Sequence of chain 51.C:
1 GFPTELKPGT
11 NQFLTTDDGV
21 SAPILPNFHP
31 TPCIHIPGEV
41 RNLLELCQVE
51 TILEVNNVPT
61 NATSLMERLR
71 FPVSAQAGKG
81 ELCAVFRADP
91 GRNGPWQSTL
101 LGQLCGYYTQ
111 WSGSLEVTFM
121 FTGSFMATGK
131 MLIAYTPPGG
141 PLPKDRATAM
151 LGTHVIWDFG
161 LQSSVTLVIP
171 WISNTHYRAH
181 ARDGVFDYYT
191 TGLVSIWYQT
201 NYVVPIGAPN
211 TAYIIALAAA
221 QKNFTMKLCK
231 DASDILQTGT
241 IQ

Sequence of chain 55.C:
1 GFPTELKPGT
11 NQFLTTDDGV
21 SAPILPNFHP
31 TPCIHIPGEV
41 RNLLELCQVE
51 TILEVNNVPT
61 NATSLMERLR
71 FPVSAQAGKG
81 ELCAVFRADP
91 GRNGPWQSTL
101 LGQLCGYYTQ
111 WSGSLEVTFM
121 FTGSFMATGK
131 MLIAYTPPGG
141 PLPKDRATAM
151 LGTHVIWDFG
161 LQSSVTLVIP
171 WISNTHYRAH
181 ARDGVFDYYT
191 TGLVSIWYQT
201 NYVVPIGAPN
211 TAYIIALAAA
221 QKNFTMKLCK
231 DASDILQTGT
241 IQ

Binding-site contacts:
Ligand atom N6 contacts residue PHE155 of chain 55.A at 3.8 Å.
Ligand atom C9 contacts residue ILE113 of chain 55.A at 3.7 Å (hydrophobic).
Ligand atom O3 contacts residue ILE113 of chain 55.A at 3.0 Å (h-bond).
Ligand atom C13 contacts residue ILE111 of chain 55.A at 4.0 Å (hydrophobic).
Ligand atom C8 contacts residue TYR201 of chain 55.A at 3.3 Å (hydrophobic).
Ligand atom O2 contacts residue PHE233 of chain 55.A at 3.0 Å.
Ligand atom C17 contacts residue PHE135 of chain 55.A at 3.9 Å (hydrophobic).
Ligand atom N5 contacts residue PHE233 of chain 55.A at 3.2 Å.
Ligand atom N2 contacts residue TRP203 of chain 55.A at 3.9 Å.
Ligand atom C4 contacts residue TRP203 of chain 55.A at 4.0 Å (hydrophobic).
Ligand atom C5 contacts residue TRP203 of chain 55.A at 3.8 Å (hydrophobic).
Ligand atom C14 contacts residue PHE155 of chain 55.A at 3.9 Å (hydrophobic).
Ligand atom C3 contacts residue ASP112 of chain 55.A at 3.0 Å.
Ligand atom C13 contacts residue MET195 of chain 55.A at 3.9 Å (hydrophobic).
Ligand atom C17 contacts residue PHE155 of chain 55.A at 3.7 Å (hydrophobic).
Ligand atom N6 contacts residue ILE24 of chain 55.C at 3.9 Å.
Ligand atom C2 contacts residue ASP112 of chain 55.A at 2.8 Å.
Ligand atom C15 contacts residue VAL192 of chain 55.A at 3.2 Å (hydrophobic).
Ligand atom C19 contacts residue ILE24 of chain 55.C at 3.5 Å (hydrophobic).
Ligand atom N5 contacts residue PHE137 of chain 55.A at 3.5 Å.
Ligand atom C22 contacts residue VAL179 of chain 55.A at 3.4 Å (hydrophobic).
Ligand atom C13 contacts residue PHE135 of chain 55.A at 3.4 Å (hydrophobic).
Ligand atom C7 contacts residue ASN228 of chain 55.A at 3.8 Å.
Ligand atom C12 contacts residue MET195 of chain 55.A at 3.8 Å (hydrophobic).
Ligand atom C18 contacts residue PHE155 of chain 55.A at 3.9 Å (hydrophobic).
Ligand atom O2 contacts residue PHE137 of chain 55.A at 4.0 Å.
Ligand atom N1 contacts residue ASP112 of chain 55.A at 3.9 Å.
Ligand atom C19 contacts residue VAL192 of chain 55.A at 3.4 Å (hydrophobic).
Ligand atom C2 contacts residue THR114 of chain 55.A at 3.6 Å.
Ligand atom C16 contacts residue PHE135 of chain 55.A at 3.4 Å (hydrophobic).
Ligand atom N1 contacts residue THR114 of chain 55.A at 4.0 Å.
Ligand atom C14 contacts residue MET195 of chain 55.A at 3.9 Å (hydrophobic).
Ligand atom C14 contacts residue PHE135 of chain 55.A at 3.7 Å (hydrophobic).
Ligand atom C7 contacts residue TYR201 of chain 55.A at 3.8 Å (hydrophobic).
Ligand atom O3 contacts residue ASP112 of chain 55.A at 3.6 Å.
Ligand atom C16 contacts residue PHE155 of chain 55.A at 3.9 Å (hydrophobic).
Ligand atom N4 contacts residue TRP203 of chain 55.A at 3.6 Å (h-bond).
Ligand atom O1 contacts residue MET195 of chain 55.A at 3.2 Å.
Ligand atom C15 contacts residue MET195 of chain 55.A at 3.8 Å (hydrophobic).
Ligand atom C16 contacts residue ILE111 of chain 55.A at 3.5 Å (hydrophobic).

Sequence of chain 55.A:
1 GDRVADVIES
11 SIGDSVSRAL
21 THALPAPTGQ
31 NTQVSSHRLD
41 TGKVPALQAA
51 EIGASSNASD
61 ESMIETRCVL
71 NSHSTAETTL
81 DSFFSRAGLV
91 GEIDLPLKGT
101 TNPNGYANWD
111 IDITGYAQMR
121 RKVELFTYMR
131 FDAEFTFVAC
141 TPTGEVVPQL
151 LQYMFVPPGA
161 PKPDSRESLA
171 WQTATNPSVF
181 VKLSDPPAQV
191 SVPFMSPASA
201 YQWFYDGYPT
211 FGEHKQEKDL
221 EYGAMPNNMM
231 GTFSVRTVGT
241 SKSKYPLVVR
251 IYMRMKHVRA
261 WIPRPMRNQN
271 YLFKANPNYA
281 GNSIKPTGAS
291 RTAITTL

This protein binds this small molecule.
Small molecule (SMILES): Cc1nc(-c2ccc(OCCCCCN3CCN(c4ccnc(N)c4)C3=O)cc2)no1